Binding-site contacts:
Ligand atom O7 contacts residue PHE142 of chain 1.A at 3.8 Å.
Ligand atom O5 contacts residue ASN107 of chain 1.A at 2.4 Å (h-bond).
Ligand atom C5 contacts residue ASN107 of chain 1.A at 3.6 Å.
Ligand atom O7 contacts residue ASN107 of chain 1.A at 3.1 Å (h-bond).
Ligand atom C2 contacts residue ASN107 of chain 1.A at 2.2 Å.
Ligand atom C8 contacts residue SER143 of chain 1.A at 3.9 Å.
Ligand atom C8 contacts residue GLU147 of chain 1.A at 3.9 Å.
Ligand atom N2 contacts residue ASN107 of chain 1.A at 2.9 Å (h-bond).
Ligand atom C1 contacts residue ASN107 of chain 1.A at 1.4 Å.
Ligand atom C7 contacts residue PHE142 of chain 1.A at 3.9 Å (hydrophobic).
Ligand atom C8 contacts residue ASN107 of chain 1.A at 4.4 Å.
Ligand atom C8 contacts residue THR144 of chain 1.A at 4.0 Å.
Ligand atom C4 contacts residue ASN107 of chain 1.A at 4.1 Å.
Ligand atom C3 contacts residue ASN107 of chain 1.A at 3.6 Å.
Ligand atom C8 contacts residue PHE142 of chain 1.A at 3.7 Å (hydrophobic).
Ligand atom C7 contacts residue ASN107 of chain 1.A at 3.2 Å.

Sequence of chain 1.A:
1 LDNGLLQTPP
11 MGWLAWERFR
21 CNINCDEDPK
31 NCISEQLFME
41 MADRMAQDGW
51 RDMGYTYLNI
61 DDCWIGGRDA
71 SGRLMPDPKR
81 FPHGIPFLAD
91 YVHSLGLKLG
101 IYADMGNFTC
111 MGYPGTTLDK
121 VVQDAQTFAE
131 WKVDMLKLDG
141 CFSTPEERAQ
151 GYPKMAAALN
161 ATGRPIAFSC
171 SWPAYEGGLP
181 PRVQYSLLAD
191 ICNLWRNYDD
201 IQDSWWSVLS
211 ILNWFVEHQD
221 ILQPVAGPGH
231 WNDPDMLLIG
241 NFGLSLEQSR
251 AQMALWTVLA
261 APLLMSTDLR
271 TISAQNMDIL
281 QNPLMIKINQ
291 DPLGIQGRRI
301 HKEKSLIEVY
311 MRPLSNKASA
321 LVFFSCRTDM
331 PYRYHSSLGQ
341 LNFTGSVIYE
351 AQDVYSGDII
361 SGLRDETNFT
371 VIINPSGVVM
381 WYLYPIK

This small molecule binds to this protein.
Small molecule (SMILES): CC(=O)N[C@H]1[C@H](O[C@H]2[C@H](O)[C@@H](NC(C)=O)CO[C@@H]2CO[C@@H]2O[C@@H](C)[C@@H](O)[C@@H](O)[C@@H]2O)O[C@H](CO)[C@@H](O[C@@H]2O[C@H](CO)[C@@H](O)[C@H](O)[C@@H]2O)[C@@H]1O